This protein binds this small molecule.
Small molecule (SMILES): CC(=O)N[C@@H]1[C@@H](O)[C@H](O)[C@@H](CO)O[C@H]1O

Binding-site contacts:
Ligand atom C2 contacts residue ASN212 of chain 40.K at 2.5 Å.
Ligand atom N2 contacts residue ILE211 of chain 40.K at 4.0 Å.
Ligand atom C7 contacts residue ASN212 of chain 40.K at 3.7 Å.
Ligand atom C4 contacts residue ASN212 of chain 40.K at 4.2 Å.
Ligand atom C1 contacts residue ILE211 of chain 40.K at 4.2 Å (hydrophobic).
Ligand atom O5 contacts residue ASN212 of chain 40.K at 2.4 Å (h-bond).
Ligand atom N2 contacts residue ASN212 of chain 40.K at 2.9 Å (h-bond).
Ligand atom C1 contacts residue ASN212 of chain 40.K at 1.4 Å.
Ligand atom C3 contacts residue ASN212 of chain 40.K at 3.8 Å.
Ligand atom O7 contacts residue ASN212 of chain 40.K at 4.1 Å.
Ligand atom C5 contacts residue ASN212 of chain 40.K at 3.7 Å.

Sequence of chain 40.K:
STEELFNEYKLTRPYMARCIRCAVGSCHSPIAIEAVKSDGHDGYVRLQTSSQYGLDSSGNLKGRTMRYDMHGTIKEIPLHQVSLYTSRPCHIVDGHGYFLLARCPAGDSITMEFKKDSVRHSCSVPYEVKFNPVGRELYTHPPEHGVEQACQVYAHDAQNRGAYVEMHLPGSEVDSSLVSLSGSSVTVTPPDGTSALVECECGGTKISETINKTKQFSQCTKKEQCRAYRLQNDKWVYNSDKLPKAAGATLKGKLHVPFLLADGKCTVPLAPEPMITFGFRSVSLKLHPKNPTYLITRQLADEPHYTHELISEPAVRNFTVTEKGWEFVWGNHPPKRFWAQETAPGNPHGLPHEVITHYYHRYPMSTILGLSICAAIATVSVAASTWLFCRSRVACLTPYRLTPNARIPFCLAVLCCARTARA